Sequence of chain 1.C:
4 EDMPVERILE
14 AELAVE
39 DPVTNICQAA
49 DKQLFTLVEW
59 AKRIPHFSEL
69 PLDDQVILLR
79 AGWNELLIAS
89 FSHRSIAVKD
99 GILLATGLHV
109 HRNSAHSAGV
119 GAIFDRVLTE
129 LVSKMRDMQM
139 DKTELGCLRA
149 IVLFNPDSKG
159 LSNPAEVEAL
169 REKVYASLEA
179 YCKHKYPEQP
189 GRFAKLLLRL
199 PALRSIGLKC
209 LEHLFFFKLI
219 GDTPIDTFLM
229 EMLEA

Binding-site contacts:
Ligand atom C12 contacts residue ALA48 of chain 1.C at 3.7 Å (hydrophobic).
Ligand atom C6 contacts residue CYS208 of chain 1.C at 3.7 Å (hydrophobic).
Ligand atom O1 contacts residue ARG92 of chain 1.C at 2.8 Å (salt-bridge).
Ligand atom C3 contacts residue VAL118 of chain 1.C at 4.0 Å (hydrophobic).
Ligand atom C11 contacts residue ALA48 of chain 1.C at 3.8 Å (hydrophobic).
Ligand atom C7 contacts residue CYS208 of chain 1.C at 3.6 Å (hydrophobic).
Ligand atom O1 contacts residue GLN51 of chain 1.C at 3.3 Å.
Ligand atom C3 contacts residue ILE44 of chain 1.C at 3.6 Å (hydrophobic).
Ligand atom O2 contacts residue ALA47 of chain 1.C at 3.4 Å.
Ligand atom C11 contacts residue PHE89 of chain 1.C at 3.5 Å (hydrophobic).
Ligand atom O1 contacts residue ALA103 of chain 1.C at 3.5 Å.
Ligand atom C14 contacts residue PHE89 of chain 1.C at 3.8 Å (hydrophobic).
Ligand atom C13 contacts residue PHE89 of chain 1.C at 3.4 Å (hydrophobic).
Ligand atom C20 contacts residue ALA47 of chain 1.C at 3.8 Å (hydrophobic).
Ligand atom C17 contacts residue LEU212 of chain 1.C at 3.8 Å (hydrophobic).
Ligand atom C14 contacts residue GLN51 of chain 1.C at 3.8 Å.
Ligand atom C17 contacts residue CYS208 of chain 1.C at 3.5 Å (hydrophobic).
Ligand atom C8 contacts residue ILE44 of chain 1.C at 3.8 Å (hydrophobic).
Ligand atom C15 contacts residue ARG92 of chain 1.C at 3.5 Å.
Ligand atom C15 contacts residue GLN51 of chain 1.C at 3.6 Å.
Ligand atom C19 contacts residue TRP81 of chain 1.C at 3.6 Å (hydrophobic).
Ligand atom C15 contacts residue ALA103 of chain 1.C at 3.8 Å (hydrophobic).
Ligand atom C18 contacts residue PHE89 of chain 1.C at 3.6 Å (hydrophobic).
Ligand atom O2 contacts residue LEU102 of chain 1.C at 3.5 Å.
Ligand atom O2 contacts residue ALA103 of chain 1.C at 2.9 Å (h-bond).
Ligand atom C17 contacts residue HIS211 of chain 1.C at 3.9 Å.
Ligand atom C12 contacts residue PHE89 of chain 1.C at 3.7 Å (hydrophobic).
Ligand atom C5 contacts residue ILE44 of chain 1.C at 3.9 Å (hydrophobic).
Ligand atom O2 contacts residue ARG92 of chain 1.C at 3.5 Å (salt-bridge).
Ligand atom C4 contacts residue ILE121 of chain 1.C at 3.6 Å (hydrophobic).
Ligand atom C2 contacts residue VAL118 of chain 1.C at 3.9 Å (hydrophobic).
Ligand atom C20 contacts residue LEU102 of chain 1.C at 3.5 Å (hydrophobic).
Ligand atom C4 contacts residue ILE44 of chain 1.C at 3.9 Å (hydrophobic).
Ligand atom C20 contacts residue PHE89 of chain 1.C at 3.7 Å (hydrophobic).
Ligand atom C18 contacts residue CYS208 of chain 1.C at 3.8 Å (hydrophobic).
Ligand atom C13 contacts residue ALA48 of chain 1.C at 4.0 Å (hydrophobic).
Ligand atom O1 contacts residue PHE89 of chain 1.C at 3.8 Å.
Ligand atom C16 contacts residue ILE44 of chain 1.C at 3.7 Å (hydrophobic).
Ligand atom C15 contacts residue PHE89 of chain 1.C at 3.9 Å (hydrophobic).
Ligand atom C20 contacts residue ILE44 of chain 1.C at 3.8 Å (hydrophobic).

The protein below binds the small molecule below.
Small molecule (SMILES): CC1=C(/C=C/C(C)=C\C=C\C(C)=C\C(=O)O)C(C)(C)CCC1